Sequence of chain 1.K:
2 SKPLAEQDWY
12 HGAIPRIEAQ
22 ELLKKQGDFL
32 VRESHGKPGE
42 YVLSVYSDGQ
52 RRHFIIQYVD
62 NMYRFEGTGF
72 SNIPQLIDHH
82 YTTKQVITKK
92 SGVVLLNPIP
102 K

This protein binds this small molecule.
Small molecule (SMILES): CC(C)[C@@H](C=O)NC(=O)[C@H](CC(N)=O)NC(=O)[C@H](CCC(=O)O)NC(=O)[C@H](Cc1ccc(OP(=O)(O)O)cc1)NC(=O)[C@H](CCC(=O)O)NC(=O)[C@@H](N)CC(=O)O

Binding-site contacts:
Ligand atom P contacts residue ARG33 of chain 1.K at 3.7 Å.
Ligand atom C contacts residue HIS54 of chain 1.K at 3.5 Å.
Ligand atom O2P contacts residue ARG33 of chain 1.K at 2.8 Å (salt-bridge).
Ligand atom N contacts residue HIS54 of chain 1.K at 2.8 Å (h-bond).
Ligand atom CZ contacts residue ARG17 of chain 1.K at 3.7 Å.
Ligand atom OD1 contacts residue PHE55 of chain 1.K at 3.3 Å.
Ligand atom CD1 contacts residue ARG17 of chain 1.K at 3.8 Å.
Ligand atom CE1 contacts residue ILE56 of chain 1.K at 3.9 Å (hydrophobic).
Ligand atom CE1 contacts residue ARG17 of chain 1.K at 3.5 Å.
Ligand atom P contacts residue GLY37 of chain 1.K at 3.6 Å.
Ligand atom OH contacts residue VAL43 of chain 1.K at 3.9 Å.
Ligand atom O2P contacts residue ARG17 of chain 1.K at 2.8 Å (salt-bridge).
Ligand atom CA contacts residue HIS54 of chain 1.K at 3.4 Å.
Ligand atom P contacts residue SER35 of chain 1.K at 3.7 Å.
Ligand atom CZ contacts residue SER35 of chain 1.K at 3.6 Å.
Ligand atom N contacts residue ARG17 of chain 1.K at 3.9 Å.
Ligand atom ND2 contacts residue ILE56 of chain 1.K at 2.7 Å (h-bond).
Ligand atom CG contacts residue ARG53 of chain 1.K at 3.8 Å.
Ligand atom C contacts residue ARG17 of chain 1.K at 3.6 Å.
Ligand atom O1P contacts residue GLY37 of chain 1.K at 3.2 Å (h-bond).
Ligand atom O1P contacts residue HIS36 of chain 1.K at 2.9 Å (h-bond).
Ligand atom P contacts residue ARG17 of chain 1.K at 3.9 Å.
Ligand atom OD1 contacts residue ILE56 of chain 1.K at 2.9 Å (h-bond).
Ligand atom CB contacts residue PHE55 of chain 1.K at 3.7 Å (hydrophobic).
Ligand atom CD1 contacts residue HIS54 of chain 1.K at 3.6 Å.
Ligand atom CD1 contacts residue ILE56 of chain 1.K at 3.9 Å (hydrophobic).
Ligand atom CA contacts residue HIS54 of chain 1.K at 3.8 Å.
Ligand atom O contacts residue ARG17 of chain 1.K at 2.8 Å (salt-bridge).
Ligand atom O1P contacts residue SER35 of chain 1.K at 3.4 Å (h-bond).
Ligand atom CB contacts residue ARG17 of chain 1.K at 3.5 Å.
Ligand atom CG contacts residue ILE56 of chain 1.K at 3.8 Å (hydrophobic).
Ligand atom ND2 contacts residue GLN58 of chain 1.K at 3.7 Å.
Ligand atom OH contacts residue SER35 of chain 1.K at 2.8 Å (h-bond).
Ligand atom CB contacts residue HIS54 of chain 1.K at 3.6 Å.
Ligand atom O1P contacts residue ARG33 of chain 1.K at 3.0 Å (salt-bridge).
Ligand atom O3P contacts residue GLY37 of chain 1.K at 3.1 Å (h-bond).
Ligand atom CB contacts residue HIS54 of chain 1.K at 3.7 Å.
Ligand atom CG contacts residue ILE56 of chain 1.K at 3.6 Å (hydrophobic).
Ligand atom CE1 contacts residue VAL43 of chain 1.K at 3.7 Å (hydrophobic).
Ligand atom OD2 contacts residue ARG17 of chain 1.K at 3.6 Å.